Binding-site contacts:
Ligand atom C2 contacts residue HIS58 of chain 3.A at 4.1 Å.
Ligand atom C2 contacts residue TYR67 of chain 3.A at 4.4 Å (hydrophobic).
Ligand atom C contacts residue GLU66 of chain 3.A at 4.0 Å.
Ligand atom C3 contacts residue HIS58 of chain 3.A at 4.1 Å.
Ligand atom C5 contacts residue GLU102 of chain 3.A at 3.4 Å.
Ligand atom C6 contacts residue HIS58 of chain 3.A at 3.3 Å.
Ligand atom C4 contacts residue ARG103 of chain 3.A at 3.8 Å.
Ligand atom C contacts residue HIS58 of chain 3.A at 3.9 Å.
Ligand atom C2 contacts residue GLU66 of chain 3.A at 3.9 Å.
Ligand atom C6 contacts residue ARG43 of chain 3.A at 4.2 Å.
Ligand atom C3 contacts residue ARG103 of chain 3.A at 4.0 Å.
Ligand atom C1 contacts residue HIS58 of chain 3.A at 3.6 Å.
Ligand atom C4 contacts residue GLU102 of chain 3.A at 3.3 Å.
Ligand atom O4 contacts residue ARG103 of chain 3.A at 3.0 Å (salt-bridge).
Ligand atom O4 contacts residue GLU102 of chain 3.A at 2.5 Å (salt-bridge).
Ligand atom O3 contacts residue TYR67 of chain 3.A at 3.7 Å.
Ligand atom C3 contacts residue TYR67 of chain 3.A at 4.1 Å (hydrophobic).
Ligand atom O3 contacts residue ARG103 of chain 3.A at 2.9 Å (salt-bridge).
Ligand atom C5 contacts residue HIS58 of chain 3.A at 3.6 Å.
Ligand atom C1 contacts residue GLU66 of chain 3.A at 4.4 Å.
Ligand atom C5 contacts residue ARG43 of chain 3.A at 3.6 Å.
Ligand atom C4 contacts residue HIS58 of chain 3.A at 3.9 Å.

Sequence of chain 3.A:
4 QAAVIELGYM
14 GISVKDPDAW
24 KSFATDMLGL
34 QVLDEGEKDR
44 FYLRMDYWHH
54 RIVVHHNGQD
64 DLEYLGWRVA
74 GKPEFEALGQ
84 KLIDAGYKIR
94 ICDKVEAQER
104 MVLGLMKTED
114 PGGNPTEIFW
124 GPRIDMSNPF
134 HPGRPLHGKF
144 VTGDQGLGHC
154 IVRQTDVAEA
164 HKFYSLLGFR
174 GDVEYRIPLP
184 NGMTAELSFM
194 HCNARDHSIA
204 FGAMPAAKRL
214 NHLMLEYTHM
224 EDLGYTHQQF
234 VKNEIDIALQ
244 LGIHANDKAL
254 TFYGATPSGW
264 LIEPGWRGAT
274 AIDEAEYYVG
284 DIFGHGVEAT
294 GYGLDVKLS

This small molecule binds to this protein.
Small molecule (SMILES): Cc1ccc(O)c(O)c1